The small molecule below binds the protein below.
Small molecule (SMILES): CC(=O)N[C@H]1[C@H](O[C@H]2[C@H](O)[C@@H](NC(C)=O)CO[C@@H]2CO)O[C@H](CO)[C@@H](O)[C@@H]1O

Binding-site contacts:
Ligand atom O3 contacts residue GLU147 of chain 1.B at 3.7 Å.
Ligand atom C7 contacts residue ASN154 of chain 1.B at 3.9 Å.
Ligand atom N2 contacts residue GLU150 of chain 1.B at 3.3 Å.
Ligand atom C4 contacts residue ASN154 of chain 1.B at 4.2 Å.
Ligand atom O5 contacts residue ASN154 of chain 1.B at 2.4 Å (h-bond).
Ligand atom C6 contacts residue THR156 of chain 1.B at 4.5 Å.
Ligand atom C2 contacts residue ASN154 of chain 1.B at 2.5 Å.
Ligand atom C3 contacts residue ASN154 of chain 1.B at 3.8 Å.
Ligand atom O7 contacts residue GLU150 of chain 1.B at 3.7 Å.
Ligand atom O3 contacts residue SER151 of chain 1.B at 4.0 Å.
Ligand atom O5 contacts residue THR156 of chain 1.B at 4.1 Å.
Ligand atom O6 contacts residue ASN154 of chain 1.B at 4.5 Å.
Ligand atom N2 contacts residue ASN154 of chain 1.B at 2.9 Å (h-bond).
Ligand atom C8 contacts residue ASN154 of chain 1.B at 4.1 Å.
Ligand atom C2 contacts residue GLU150 of chain 1.B at 4.2 Å.
Ligand atom C5 contacts residue ASN154 of chain 1.B at 3.7 Å.
Ligand atom C7 contacts residue GLU150 of chain 1.B at 3.6 Å.
Ligand atom C1 contacts residue ASN154 of chain 1.B at 1.4 Å.
Ligand atom N2 contacts residue SER151 of chain 1.B at 4.4 Å.

Sequence of chain 1.B:
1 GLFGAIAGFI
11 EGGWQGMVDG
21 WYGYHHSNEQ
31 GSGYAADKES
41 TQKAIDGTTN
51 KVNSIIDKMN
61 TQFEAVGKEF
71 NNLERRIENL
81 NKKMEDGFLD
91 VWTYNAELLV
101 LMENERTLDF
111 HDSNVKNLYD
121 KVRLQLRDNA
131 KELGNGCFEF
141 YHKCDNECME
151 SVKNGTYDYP